Binding-site contacts:
Ligand atom O4' contacts residue DC1 of chain 1.KE at 3.9 Å.
Ligand atom C6 contacts residue GLY423 of chain 1.OA at 3.9 Å.
Ligand atom C5 contacts residue PRO415 of chain 1.OA at 3.7 Å (hydrophobic).
Ligand atom C6 contacts residue PRO415 of chain 1.OA at 3.7 Å (hydrophobic).
Ligand atom N6 contacts residue SER416 of chain 1.OA at 3.4 Å (h-bond).
Ligand atom C5 contacts residue PRO204 of chain 1.OA at 3.8 Å (hydrophobic).
Ligand atom N7 contacts residue PRO204 of chain 1.OA at 4.1 Å.
Ligand atom C2 contacts residue GLY423 of chain 1.OA at 3.4 Å.
Ligand atom N9 contacts residue PRO415 of chain 1.OA at 4.0 Å.
Ligand atom OP1 contacts residue DC1 of chain 1.KE at 2.5 Å (h-bond).
Ligand atom C2' contacts residue HIS414 of chain 1.OA at 3.2 Å.
Ligand atom N7 contacts residue ASN393 of chain 1.OA at 4.0 Å.
Ligand atom C4' contacts residue DC1 of chain 1.KE at 3.9 Å.
Ligand atom N6 contacts residue GLY423 of chain 1.OA at 3.5 Å (h-bond).
Ligand atom C4 contacts residue PRO204 of chain 1.OA at 4.0 Å (hydrophobic).
Ligand atom C2 contacts residue PRO415 of chain 1.OA at 3.8 Å (hydrophobic).
Ligand atom N1 contacts residue VAL203 of chain 1.OA at 3.5 Å.
Ligand atom N6 contacts residue PHE422 of chain 1.OA at 4.0 Å.
Ligand atom C6 contacts residue SER416 of chain 1.OA at 4.0 Å.
Ligand atom P contacts residue DC1 of chain 1.KE at 1.6 Å.
Ligand atom N7 contacts residue SER416 of chain 1.OA at 3.3 Å.
Ligand atom O5' contacts residue DC1 of chain 1.KE at 2.5 Å (h-bond).
Ligand atom C5 contacts residue SER416 of chain 1.OA at 3.8 Å.
Ligand atom C1' contacts residue PRO415 of chain 1.OA at 3.7 Å (hydrophobic).
Ligand atom OP2 contacts residue DC1 of chain 1.KE at 2.5 Å (h-bond).
Ligand atom C8 contacts residue HIS414 of chain 1.OA at 3.0 Å.
Ligand atom C5' contacts residue DC1 of chain 1.KE at 3.1 Å.
Ligand atom N1 contacts residue GLY423 of chain 1.OA at 3.0 Å (h-bond).
Ligand atom N7 contacts residue HIS414 of chain 1.OA at 3.6 Å.
Ligand atom C6 contacts residue PRO204 of chain 1.OA at 3.9 Å (hydrophobic).
Ligand atom N6 contacts residue GLY421 of chain 1.OA at 4.0 Å.
Ligand atom C8 contacts residue SER416 of chain 1.OA at 4.1 Å.
Ligand atom C6 contacts residue VAL203 of chain 1.OA at 4.1 Å (hydrophobic).
Ligand atom C2 contacts residue PRO204 of chain 1.OA at 4.1 Å (hydrophobic).
Ligand atom N3 contacts residue PRO415 of chain 1.OA at 3.9 Å.
Ligand atom C2' contacts residue PRO415 of chain 1.OA at 3.8 Å (hydrophobic).
Ligand atom N1 contacts residue PRO415 of chain 1.OA at 3.7 Å.
Ligand atom N9 contacts residue HIS414 of chain 1.OA at 4.1 Å.
Ligand atom C2 contacts residue VAL203 of chain 1.OA at 4.1 Å (hydrophobic).
Ligand atom C4 contacts residue PRO415 of chain 1.OA at 3.8 Å (hydrophobic).

Sequence of chain 1.OA:
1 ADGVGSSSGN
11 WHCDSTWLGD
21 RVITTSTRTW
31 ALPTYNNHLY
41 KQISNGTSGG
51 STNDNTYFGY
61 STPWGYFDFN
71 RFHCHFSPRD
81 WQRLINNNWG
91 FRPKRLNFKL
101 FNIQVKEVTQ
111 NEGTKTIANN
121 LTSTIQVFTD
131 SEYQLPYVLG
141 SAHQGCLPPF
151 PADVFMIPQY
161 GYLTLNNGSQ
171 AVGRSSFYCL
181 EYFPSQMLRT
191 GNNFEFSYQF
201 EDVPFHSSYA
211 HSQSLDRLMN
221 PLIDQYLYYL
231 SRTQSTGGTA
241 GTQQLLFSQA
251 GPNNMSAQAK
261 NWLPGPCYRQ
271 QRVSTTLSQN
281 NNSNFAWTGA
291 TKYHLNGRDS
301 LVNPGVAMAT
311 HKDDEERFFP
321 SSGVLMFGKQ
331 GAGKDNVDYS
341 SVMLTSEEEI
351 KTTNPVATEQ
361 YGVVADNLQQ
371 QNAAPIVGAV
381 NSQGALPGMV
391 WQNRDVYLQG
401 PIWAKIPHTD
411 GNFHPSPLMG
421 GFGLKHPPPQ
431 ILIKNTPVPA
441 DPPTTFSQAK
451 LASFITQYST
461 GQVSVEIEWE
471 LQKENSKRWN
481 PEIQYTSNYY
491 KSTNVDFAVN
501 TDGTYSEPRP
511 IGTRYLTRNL

This protein binds this small molecule.
Small molecule (SMILES): Nc1ncnc2c1ncn2[C@H]1C[C@H](O)[C@@H](COP(=O)(O)O)O1